This protein binds this small molecule.
Small molecule (SMILES): O=Cc1ccc(O)cc1

Binding-site contacts:
Ligand atom C3 contacts residue TRP215 of chain 1.D at 3.5 Å (hydrophobic).
Ligand atom C1 contacts residue FMN1 of chain 1.K at 3.3 Å.
Ligand atom O1' contacts residue TYR75 of chain 1.D at 2.6 Å (h-bond).
Ligand atom O4 contacts residue FMN1 of chain 1.K at 3.1 Å.
Ligand atom C5 contacts residue ASN293 of chain 1.D at 3.8 Å.
Ligand atom C5 contacts residue TYR295 of chain 1.D at 4.2 Å (hydrophobic).
Ligand atom C3 contacts residue THR136 of chain 1.D at 4.5 Å.
Ligand atom C1' contacts residue TYR75 of chain 1.D at 3.7 Å (hydrophobic).
Ligand atom C3 contacts residue FMN1 of chain 1.K at 3.2 Å.
Ligand atom C6 contacts residue PHE349 of chain 1.D at 4.4 Å (hydrophobic).
Ligand atom C4 contacts residue ASN293 of chain 1.D at 3.6 Å.
Ligand atom C1' contacts residue FMN1 of chain 1.K at 3.7 Å.
Ligand atom C6 contacts residue FMN1 of chain 1.K at 3.5 Å.
Ligand atom C4 contacts residue HIS290 of chain 1.D at 4.2 Å.
Ligand atom C1' contacts residue THR136 of chain 1.D at 4.1 Å.
Ligand atom C1 contacts residue TYR295 of chain 1.D at 3.9 Å (hydrophobic).
Ligand atom O4 contacts residue HIS290 of chain 1.D at 3.2 Å.
Ligand atom O1' contacts residue FMN1 of chain 1.K at 3.4 Å.
Ligand atom C4 contacts residue FMN1 of chain 1.K at 3.4 Å.
Ligand atom O4 contacts residue ASN293 of chain 1.D at 2.5 Å (h-bond).
Ligand atom C2 contacts residue TRP215 of chain 1.D at 3.6 Å (hydrophobic).
Ligand atom C4 contacts residue TYR295 of chain 1.D at 3.5 Å (hydrophobic).
Ligand atom C2 contacts residue THR136 of chain 1.D at 3.8 Å.
Ligand atom C2 contacts residue FMN1 of chain 1.K at 3.5 Å.
Ligand atom C5 contacts residue FMN1 of chain 1.K at 3.2 Å.
Ligand atom C6 contacts residue TYR295 of chain 1.D at 4.4 Å (hydrophobic).
Ligand atom C3 contacts residue TYR295 of chain 1.D at 2.9 Å (hydrophobic).
Ligand atom C2 contacts residue TYR295 of chain 1.D at 3.2 Å (hydrophobic).
Ligand atom C1 contacts residue THR136 of chain 1.D at 4.5 Å.
Ligand atom C3 contacts residue HIS290 of chain 1.D at 4.3 Å.
Ligand atom O4 contacts residue TYR295 of chain 1.D at 3.3 Å.
Ligand atom C5 contacts residue PHE349 of chain 1.D at 4.3 Å (hydrophobic).

Sequence of chain 1.D:
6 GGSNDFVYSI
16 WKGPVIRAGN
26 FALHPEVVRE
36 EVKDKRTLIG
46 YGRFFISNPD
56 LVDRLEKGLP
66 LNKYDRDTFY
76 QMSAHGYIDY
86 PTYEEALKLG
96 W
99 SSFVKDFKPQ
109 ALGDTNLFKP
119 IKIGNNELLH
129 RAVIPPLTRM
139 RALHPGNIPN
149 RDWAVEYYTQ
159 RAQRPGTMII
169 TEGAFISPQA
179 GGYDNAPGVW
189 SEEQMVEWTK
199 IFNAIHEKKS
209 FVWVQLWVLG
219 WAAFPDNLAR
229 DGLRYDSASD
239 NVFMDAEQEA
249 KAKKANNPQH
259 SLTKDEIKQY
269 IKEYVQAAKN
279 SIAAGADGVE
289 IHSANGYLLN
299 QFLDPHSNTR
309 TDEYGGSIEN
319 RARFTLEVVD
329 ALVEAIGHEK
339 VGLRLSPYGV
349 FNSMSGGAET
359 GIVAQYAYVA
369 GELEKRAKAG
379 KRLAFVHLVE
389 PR